Binding-site contacts:
Ligand atom N2 contacts residue ASN19 of chain 1.Y at 4.0 Å.
Ligand atom C2 contacts residue ASN19 of chain 1.Y at 3.4 Å.
Ligand atom C6 contacts residue ASN19 of chain 1.Y at 4.1 Å.
Ligand atom O5 contacts residue ASN19 of chain 1.Y at 2.2 Å (h-bond).
Ligand atom C8 contacts residue TYR17 of chain 1.Y at 4.0 Å (hydrophobic).
Ligand atom C4 contacts residue ASN19 of chain 1.Y at 4.5 Å.
Ligand atom O6 contacts residue ASN19 of chain 1.Y at 4.4 Å.
Ligand atom C3 contacts residue ASN19 of chain 1.Y at 4.4 Å.
Ligand atom O7 contacts residue ASN19 of chain 1.Y at 4.4 Å.
Ligand atom C5 contacts residue ASN19 of chain 1.Y at 3.3 Å.
Ligand atom C1 contacts residue ASN19 of chain 1.Y at 1.9 Å.

This protein binds this small molecule.
Small molecule (SMILES): CC(=O)N[C@H]1[C@H](O[C@H]2[C@H](O)[C@@H](NC(C)=O)CO[C@@H]2CO)O[C@H](CO)[C@@H](O)[C@@H]1O

Sequence of chain 1.Y:
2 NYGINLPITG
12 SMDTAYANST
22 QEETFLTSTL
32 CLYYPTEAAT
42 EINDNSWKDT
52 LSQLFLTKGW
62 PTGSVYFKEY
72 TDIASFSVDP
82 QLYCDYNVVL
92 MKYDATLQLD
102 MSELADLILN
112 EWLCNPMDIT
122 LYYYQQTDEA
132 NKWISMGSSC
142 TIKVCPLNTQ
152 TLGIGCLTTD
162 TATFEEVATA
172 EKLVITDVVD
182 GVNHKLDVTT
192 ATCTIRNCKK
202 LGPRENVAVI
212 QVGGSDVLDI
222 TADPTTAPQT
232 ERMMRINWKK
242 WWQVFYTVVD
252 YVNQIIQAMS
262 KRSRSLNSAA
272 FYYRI